Sequence of chain 1.C:
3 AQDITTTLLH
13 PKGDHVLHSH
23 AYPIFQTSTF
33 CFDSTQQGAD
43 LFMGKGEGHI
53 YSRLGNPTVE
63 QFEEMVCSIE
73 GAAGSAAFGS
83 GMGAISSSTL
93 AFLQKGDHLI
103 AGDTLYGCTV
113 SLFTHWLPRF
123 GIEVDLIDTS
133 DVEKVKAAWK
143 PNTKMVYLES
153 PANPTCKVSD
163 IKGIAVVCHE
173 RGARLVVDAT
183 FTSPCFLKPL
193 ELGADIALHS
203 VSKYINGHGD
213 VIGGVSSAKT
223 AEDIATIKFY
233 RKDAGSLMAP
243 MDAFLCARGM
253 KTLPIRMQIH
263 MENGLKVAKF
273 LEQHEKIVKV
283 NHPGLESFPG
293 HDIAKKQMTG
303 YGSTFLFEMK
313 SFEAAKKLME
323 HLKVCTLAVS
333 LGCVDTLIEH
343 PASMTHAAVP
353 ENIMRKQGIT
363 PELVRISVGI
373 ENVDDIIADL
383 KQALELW

Binding-site contacts:
Ligand atom P contacts residue GLY83 of chain 1.C at 3.4 Å.
Ligand atom O2 contacts residue ARG367 of chain 1.C at 2.7 Å (salt-bridge).
Ligand atom OP4 contacts residue GLY83 of chain 1.C at 3.4 Å.
Ligand atom C contacts residue ARG367 of chain 1.C at 3.6 Å.
Ligand atom CA contacts residue TYR108 of chain 1.C at 3.3 Å (hydrophobic).
Ligand atom P contacts residue SER202 of chain 1.C at 3.5 Å.
Ligand atom OP1 contacts residue GLY83 of chain 1.C at 3.2 Å (h-bond).
Ligand atom O3 contacts residue ASN155 of chain 1.C at 2.7 Å (h-bond).
Ligand atom CB contacts residue LYS205 of chain 1.C at 3.4 Å.
Ligand atom O1 contacts residue ARG367 of chain 1.C at 2.9 Å (salt-bridge).
Ligand atom C4A contacts residue LYS205 of chain 1.C at 3.2 Å.
Ligand atom N1 contacts residue ASP180 of chain 1.C at 2.6 Å (salt-bridge).
Ligand atom O1 contacts residue THR347 of chain 1.C at 3.2 Å.
Ligand atom OP3 contacts residue GLY83 of chain 1.C at 3.0 Å (h-bond).
Ligand atom OP1 contacts residue SER82 of chain 1.C at 3.4 Å.
Ligand atom O2 contacts residue THR347 of chain 1.C at 3.4 Å.
Ligand atom OP2 contacts residue TYR53 of chain 1.B at 2.5 Å (h-bond).
Ligand atom C contacts residue THR347 of chain 1.C at 3.4 Å.
Ligand atom C4A contacts residue TYR108 of chain 1.C at 3.5 Å (hydrophobic).
Ligand atom O1 contacts residue SER332 of chain 1.C at 2.7 Å (h-bond).
Ligand atom C6 contacts residue ASP180 of chain 1.C at 3.5 Å.
Ligand atom OP4 contacts residue SER202 of chain 1.C at 3.0 Å (h-bond).
Ligand atom CA contacts residue LYS205 of chain 1.C at 3.3 Å.
Ligand atom OP2 contacts residue ARG55 of chain 1.B at 3.0 Å (salt-bridge).
Ligand atom OP3 contacts residue TYR53 of chain 1.B at 3.5 Å (h-bond).
Ligand atom P contacts residue TYR53 of chain 1.B at 3.6 Å.
Ligand atom N contacts residue LYS205 of chain 1.C at 3.2 Å.
Ligand atom C2A contacts residue GLU151 of chain 1.C at 3.6 Å.
Ligand atom N contacts residue TYR108 of chain 1.C at 3.3 Å.
Ligand atom C2A contacts residue ASP180 of chain 1.C at 3.6 Å.
Ligand atom OP3 contacts residue SER202 of chain 1.C at 2.7 Å (h-bond).
Ligand atom C2 contacts residue ASP180 of chain 1.C at 3.5 Å.
Ligand atom OP1 contacts residue MET84 of chain 1.C at 2.9 Å (h-bond).
Ligand atom SD contacts residue TYR108 of chain 1.C at 3.3 Å (h-bond).
Ligand atom CE contacts residue TYR108 of chain 1.C at 3.5 Å (hydrophobic).
Ligand atom CG contacts residue VAL331 of chain 1.C at 3.5 Å (hydrophobic).
Ligand atom O2 contacts residue ASN155 of chain 1.C at 3.0 Å (h-bond).
Ligand atom OP3 contacts residue SER204 of chain 1.C at 2.6 Å (h-bond).
Ligand atom OP1 contacts residue ARG55 of chain 1.B at 2.8 Å (salt-bridge).
Ligand atom CB contacts residue TYR108 of chain 1.C at 3.3 Å (hydrophobic).

Sequence of chain 1.B:
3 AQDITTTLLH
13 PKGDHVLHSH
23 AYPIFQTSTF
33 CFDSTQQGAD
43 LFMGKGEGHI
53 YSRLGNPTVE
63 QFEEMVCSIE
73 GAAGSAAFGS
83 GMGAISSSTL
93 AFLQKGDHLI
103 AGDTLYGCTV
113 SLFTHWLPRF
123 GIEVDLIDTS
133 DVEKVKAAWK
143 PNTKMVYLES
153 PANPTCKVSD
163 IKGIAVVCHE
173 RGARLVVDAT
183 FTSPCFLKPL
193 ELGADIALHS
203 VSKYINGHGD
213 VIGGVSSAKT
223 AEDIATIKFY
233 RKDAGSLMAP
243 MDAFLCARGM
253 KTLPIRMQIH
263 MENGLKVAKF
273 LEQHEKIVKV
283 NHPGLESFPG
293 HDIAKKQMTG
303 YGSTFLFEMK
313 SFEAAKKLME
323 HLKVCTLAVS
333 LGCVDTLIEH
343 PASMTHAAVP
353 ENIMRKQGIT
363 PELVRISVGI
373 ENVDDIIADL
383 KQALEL

A small-molecule ligand and the protein it binds are described below.
Small molecule (SMILES): CSC/C=C(/NCc1c(COP(=O)(O)O)cnc(C)c1O)C(=O)O